Sequence of chain 2.B:
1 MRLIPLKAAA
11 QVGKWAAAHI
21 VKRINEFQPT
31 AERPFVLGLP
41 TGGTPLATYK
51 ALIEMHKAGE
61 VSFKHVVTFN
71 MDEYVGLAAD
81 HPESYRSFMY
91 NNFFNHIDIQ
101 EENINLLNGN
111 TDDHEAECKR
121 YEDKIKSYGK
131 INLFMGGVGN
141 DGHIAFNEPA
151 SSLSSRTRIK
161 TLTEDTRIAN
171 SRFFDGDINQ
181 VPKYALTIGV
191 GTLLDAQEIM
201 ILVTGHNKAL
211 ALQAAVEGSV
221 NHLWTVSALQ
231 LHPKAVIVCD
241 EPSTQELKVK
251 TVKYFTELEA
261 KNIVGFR

Binding-site contacts:
Ligand atom O1 contacts residue PRO40 of chain 2.B at 3.7 Å.
Ligand atom P contacts residue THR44 of chain 2.B at 3.6 Å.
Ligand atom O3P contacts residue ARG172 of chain 2.B at 3.8 Å.
Ligand atom C5 contacts residue GLY139 of chain 2.B at 4.0 Å.
Ligand atom O4 contacts residue VAL138 of chain 2.B at 3.8 Å.
Ligand atom O5 contacts residue GLY139 of chain 2.B at 4.1 Å.
Ligand atom C3 contacts residue HIS143 of chain 2.B at 3.8 Å.
Ligand atom C1 contacts residue ASP72 of chain 2.B at 3.5 Å.
Ligand atom O1P contacts residue GLY42 of chain 2.B at 3.8 Å.
Ligand atom O1 contacts residue ASP72 of chain 2.B at 2.7 Å (salt-bridge).
Ligand atom P contacts residue LYS208 of chain 2.B at 3.9 Å.
Ligand atom O3 contacts residue HIS143 of chain 2.B at 3.2 Å.
Ligand atom C2 contacts residue ALA145 of chain 2.B at 4.0 Å (hydrophobic).
Ligand atom O6 contacts residue LYS208 of chain 2.B at 4.2 Å.
Ligand atom O1P contacts residue THR44 of chain 2.B at 2.6 Å (h-bond).
Ligand atom P contacts residue ARG172 of chain 2.B at 3.8 Å.
Ligand atom P contacts residue GLY42 of chain 2.B at 4.1 Å.
Ligand atom O4 contacts residue GLY137 of chain 2.B at 3.2 Å.
Ligand atom O3 contacts residue ALA145 of chain 2.B at 2.7 Å (h-bond).
Ligand atom C1 contacts residue THR41 of chain 2.B at 3.5 Å.
Ligand atom O2P contacts residue GLY43 of chain 2.B at 2.8 Å (h-bond).
Ligand atom C3 contacts residue ALA145 of chain 2.B at 3.6 Å (hydrophobic).
Ligand atom O1P contacts residue GLY43 of chain 2.B at 3.3 Å (h-bond).
Ligand atom O2P contacts residue ARG172 of chain 2.B at 2.8 Å (salt-bridge).
Ligand atom O2 contacts residue ALA145 of chain 2.B at 3.3 Å.
Ligand atom O1 contacts residue MET71 of chain 2.B at 4.2 Å.
Ligand atom O2P contacts residue GLY42 of chain 2.B at 3.4 Å.
Ligand atom C6 contacts residue VAL138 of chain 2.B at 3.2 Å (hydrophobic).
Ligand atom P contacts residue GLY43 of chain 2.B at 3.6 Å.
Ligand atom O2 contacts residue MET71 of chain 2.B at 3.4 Å (h-bond).
Ligand atom C2 contacts residue ASP72 of chain 2.B at 3.6 Å.
Ligand atom O5 contacts residue HIS143 of chain 2.B at 2.8 Å (h-bond).
Ligand atom O2 contacts residue ASP72 of chain 2.B at 2.7 Å (salt-bridge).
Ligand atom C6 contacts residue LYS208 of chain 2.B at 3.6 Å.
Ligand atom C5 contacts residue HIS143 of chain 2.B at 3.4 Å.
Ligand atom C3 contacts residue PHE146 of chain 2.B at 4.1 Å (hydrophobic).
Ligand atom O1 contacts residue THR41 of chain 2.B at 3.0 Å (h-bond).
Ligand atom O3P contacts residue LYS208 of chain 2.B at 2.7 Å (salt-bridge).
Ligand atom C5 contacts residue VAL138 of chain 2.B at 3.7 Å (hydrophobic).
Ligand atom O3P contacts residue THR44 of chain 2.B at 3.6 Å (h-bond).

This small molecule binds to this protein.
Small molecule (SMILES): O=C(CO)[C@@H](O)[C@H](O)[C@H](O)COP(=O)(O)O